A protein and the small-molecule ligand that binds it are described below.
Small molecule (SMILES): CCCCCCCC(=O)OC[C@H](CO[P](=O)(O)OP(=O)(O)O)OC(=O)CCCCCCC

Binding-site contacts:
Ligand atom O21 contacts residue TRP44 of chain 2.A at 3.6 Å.
Ligand atom O1B contacts residue LEU48 of chain 2.A at 4.3 Å.
Ligand atom C1C contacts residue TRP44 of chain 2.A at 4.4 Å (hydrophobic).
Ligand atom P1 contacts residue ARG43 of chain 2.A at 4.0 Å.
Ligand atom C1B contacts residue ARG45 of chain 2.A at 4.1 Å.
Ligand atom P1 contacts residue TRP44 of chain 2.A at 4.1 Å.
Ligand atom C6A contacts residue PHE140 of chain 4.A at 4.0 Å (hydrophobic).
Ligand atom O11 contacts residue ARG43 of chain 2.A at 3.3 Å (salt-bridge).
Ligand atom O23 contacts residue TRP44 of chain 2.A at 2.7 Å (h-bond).
Ligand atom C3C contacts residue TRP44 of chain 2.A at 4.5 Å (hydrophobic).
Ligand atom P1 contacts residue ARG45 of chain 2.A at 4.2 Å.
Ligand atom C1A contacts residue TRP44 of chain 2.A at 4.3 Å (hydrophobic).
Ligand atom O1 contacts residue TRP44 of chain 2.A at 3.3 Å.
Ligand atom O23 contacts residue LYS148 of chain 2.A at 4.2 Å.
Ligand atom C3C contacts residue LEU48 of chain 2.A at 4.5 Å (hydrophobic).
Ligand atom C4A contacts residue PHE140 of chain 4.A at 3.5 Å (hydrophobic).
Ligand atom C2A contacts residue PHE140 of chain 4.A at 4.3 Å (hydrophobic).
Ligand atom C3A contacts residue PHE140 of chain 4.A at 3.8 Å (hydrophobic).
Ligand atom P2 contacts residue TRP44 of chain 2.A at 3.8 Å.
Ligand atom C2C contacts residue TRP44 of chain 2.A at 4.4 Å (hydrophobic).
Ligand atom O22 contacts residue ARG43 of chain 2.A at 3.0 Å (salt-bridge).
Ligand atom O13 contacts residue TRP44 of chain 2.A at 3.7 Å.
Ligand atom O23 contacts residue ARG43 of chain 2.A at 3.0 Å.
Ligand atom O12 contacts residue TRP44 of chain 2.A at 3.5 Å.
Ligand atom P2 contacts residue ARG43 of chain 2.A at 3.9 Å.
Ligand atom C7A contacts residue PHE140 of chain 4.A at 4.2 Å (hydrophobic).
Ligand atom C5A contacts residue PHE140 of chain 4.A at 3.8 Å (hydrophobic).
Ligand atom C3B contacts residue ARG45 of chain 2.A at 4.4 Å.
Ligand atom O1B contacts residue ARG45 of chain 2.A at 3.4 Å.
Ligand atom O12 contacts residue ARG43 of chain 2.A at 3.8 Å.
Ligand atom O11 contacts residue ARG45 of chain 2.A at 3.4 Å (salt-bridge).
Ligand atom O12 contacts residue ARG45 of chain 2.A at 3.3 Å (salt-bridge).
Ligand atom O2C contacts residue TRP44 of chain 2.A at 3.6 Å.

Sequence of chain 2.A:
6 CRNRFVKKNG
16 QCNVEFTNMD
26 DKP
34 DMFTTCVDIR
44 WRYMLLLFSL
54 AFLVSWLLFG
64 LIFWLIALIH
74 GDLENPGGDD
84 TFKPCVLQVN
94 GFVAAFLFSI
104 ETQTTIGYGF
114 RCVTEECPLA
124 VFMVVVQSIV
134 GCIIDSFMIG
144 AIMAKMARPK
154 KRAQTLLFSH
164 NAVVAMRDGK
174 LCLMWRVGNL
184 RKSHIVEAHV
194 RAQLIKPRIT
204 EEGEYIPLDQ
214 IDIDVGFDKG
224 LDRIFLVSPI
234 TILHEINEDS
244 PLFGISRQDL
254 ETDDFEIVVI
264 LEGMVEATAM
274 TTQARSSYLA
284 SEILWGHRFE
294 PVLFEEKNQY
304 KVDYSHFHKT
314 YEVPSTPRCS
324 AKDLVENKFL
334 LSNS

Sequence of chain 4.A:
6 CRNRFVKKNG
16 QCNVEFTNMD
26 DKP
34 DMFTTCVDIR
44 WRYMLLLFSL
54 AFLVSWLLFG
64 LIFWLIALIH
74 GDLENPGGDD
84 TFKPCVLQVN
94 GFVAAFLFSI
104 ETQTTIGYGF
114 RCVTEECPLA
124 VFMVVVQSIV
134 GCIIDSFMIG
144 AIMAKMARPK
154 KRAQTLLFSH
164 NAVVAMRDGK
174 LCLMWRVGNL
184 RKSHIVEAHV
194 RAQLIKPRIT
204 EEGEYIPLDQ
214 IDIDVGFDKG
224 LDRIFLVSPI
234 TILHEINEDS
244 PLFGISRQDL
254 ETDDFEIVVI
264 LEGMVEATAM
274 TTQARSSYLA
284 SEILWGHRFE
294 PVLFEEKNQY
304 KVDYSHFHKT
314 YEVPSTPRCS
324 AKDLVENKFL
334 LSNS